Binding-site contacts:
Ligand atom C2 contacts residue ASN537 of chain 1.A at 3.6 Å.
Ligand atom C8 contacts residue ARG513 of chain 1.A at 3.6 Å.
Ligand atom O5 contacts residue ARG75 of chain 1.A at 4.1 Å.
Ligand atom C5 contacts residue ARG75 of chain 1.A at 4.4 Å.
Ligand atom C6 contacts residue GLU518 of chain 1.A at 3.7 Å.
Ligand atom C7 contacts residue ARG513 of chain 1.A at 4.0 Å.
Ligand atom C1 contacts residue ASN537 of chain 1.A at 2.9 Å.
Ligand atom C6 contacts residue ARG75 of chain 1.A at 3.9 Å.
Ligand atom C7 contacts residue ASN537 of chain 1.A at 4.1 Å.
Ligand atom O7 contacts residue ARG513 of chain 1.A at 3.9 Å.
Ligand atom N2 contacts residue ASN537 of chain 1.A at 3.9 Å.
Ligand atom C8 contacts residue ASN537 of chain 1.A at 4.0 Å.
Ligand atom O6 contacts residue GLU518 of chain 1.A at 2.5 Å (salt-bridge).
Ligand atom O5 contacts residue ASN537 of chain 1.A at 3.4 Å (h-bond).

This protein binds this small molecule.
Small molecule (SMILES): CC(=O)N[C@H]1[C@H](O[C@H]2[C@H](O)[C@@H](NC(C)=O)CO[C@@H]2CO)O[C@H](CO)[C@@H](O[C@@H]2O[C@H](CO)[C@@H](O)[C@H](O)[C@@H]2O)[C@@H]1O

Sequence of chain 1.A:
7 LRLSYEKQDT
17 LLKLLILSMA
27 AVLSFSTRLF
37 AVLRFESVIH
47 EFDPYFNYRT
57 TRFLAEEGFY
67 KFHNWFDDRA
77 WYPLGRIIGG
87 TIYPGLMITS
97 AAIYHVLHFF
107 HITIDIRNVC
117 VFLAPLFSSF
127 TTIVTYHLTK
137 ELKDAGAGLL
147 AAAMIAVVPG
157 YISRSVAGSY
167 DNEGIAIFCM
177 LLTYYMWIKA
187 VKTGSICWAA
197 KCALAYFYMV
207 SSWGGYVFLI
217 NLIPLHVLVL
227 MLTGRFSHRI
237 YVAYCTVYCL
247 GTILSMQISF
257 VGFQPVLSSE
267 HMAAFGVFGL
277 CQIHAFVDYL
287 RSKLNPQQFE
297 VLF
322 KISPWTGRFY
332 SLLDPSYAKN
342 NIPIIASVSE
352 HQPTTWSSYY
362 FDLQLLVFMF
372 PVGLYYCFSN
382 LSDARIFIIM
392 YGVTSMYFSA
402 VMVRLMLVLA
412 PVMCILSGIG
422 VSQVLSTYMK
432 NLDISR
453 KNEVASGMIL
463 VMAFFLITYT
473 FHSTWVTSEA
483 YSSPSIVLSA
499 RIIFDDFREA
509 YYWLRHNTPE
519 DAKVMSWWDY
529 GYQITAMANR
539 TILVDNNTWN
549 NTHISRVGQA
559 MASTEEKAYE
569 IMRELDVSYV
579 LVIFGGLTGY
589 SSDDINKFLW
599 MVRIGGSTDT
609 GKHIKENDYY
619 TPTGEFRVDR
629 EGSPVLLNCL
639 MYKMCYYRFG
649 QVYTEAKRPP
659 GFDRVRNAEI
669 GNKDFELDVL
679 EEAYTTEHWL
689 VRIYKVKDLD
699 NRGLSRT